Binding-site contacts:
Ligand atom P11 contacts residue ASN58 of chain 1.F at 4.5 Å.
Ligand atom C26 contacts residue LYS55 of chain 1.F at 4.0 Å.
Ligand atom C26 contacts residue TYR54 of chain 1.F at 3.6 Å (hydrophobic).
Ligand atom O20 contacts residue LYS55 of chain 1.F at 3.2 Å (salt-bridge).
Ligand atom O21 contacts residue LYS55 of chain 1.F at 3.9 Å.
Ligand atom C39 contacts residue ARG100 of chain 1.E at 4.0 Å.
Ligand atom C42 contacts residue MET101 of chain 1.E at 4.0 Å (hydrophobic).
Ligand atom C27 contacts residue LYS55 of chain 1.F at 3.8 Å.
Ligand atom C37 contacts residue ARG100 of chain 1.E at 3.5 Å.
Ligand atom O38 contacts residue VAL99 of chain 1.E at 4.3 Å.
Ligand atom C27 contacts residue OA81 of chain 1.Z at 3.3 Å.
Ligand atom C37 contacts residue OA81 of chain 1.Z at 2.9 Å.
Ligand atom O38 contacts residue OA81 of chain 1.Z at 2.5 Å.
Ligand atom O30 contacts residue OA81 of chain 1.Z at 2.3 Å (h-bond).
Ligand atom O41 contacts residue OA81 of chain 1.Z at 4.3 Å.
Ligand atom C31 contacts residue OA81 of chain 1.Z at 2.4 Å.
Ligand atom C29 contacts residue OA81 of chain 1.Z at 3.0 Å.
Ligand atom C39 contacts residue PHE60 of chain 1.F at 3.8 Å (hydrophobic).
Ligand atom O36 contacts residue OA81 of chain 1.Z at 4.3 Å.
Ligand atom C39 contacts residue LEU51 of chain 1.F at 4.5 Å (hydrophobic).
Ligand atom O19 contacts residue LYS55 of chain 1.F at 4.0 Å.
Ligand atom O38 contacts residue ARG100 of chain 1.E at 3.0 Å (salt-bridge).
Ligand atom C39 contacts residue TYR54 of chain 1.F at 3.5 Å (hydrophobic).
Ligand atom P11 contacts residue LYS55 of chain 1.F at 3.9 Å.
Ligand atom O19 contacts residue ASN58 of chain 1.F at 3.9 Å.
Ligand atom O41 contacts residue ARG100 of chain 1.E at 3.4 Å (salt-bridge).
Ligand atom N34 contacts residue OA81 of chain 1.Z at 3.7 Å.
Ligand atom C42 contacts residue ARG100 of chain 1.E at 4.3 Å.
Ligand atom O35 contacts residue OA81 of chain 1.Z at 4.2 Å.
Ligand atom C28 contacts residue OA81 of chain 1.Z at 3.6 Å.
Ligand atom N34 contacts residue TYR54 of chain 1.F at 3.9 Å.
Ligand atom C37 contacts residue TYR54 of chain 1.F at 4.0 Å (hydrophobic).
Ligand atom O30 contacts residue LYS55 of chain 1.F at 3.0 Å (salt-bridge).
Ligand atom O20 contacts residue ASN58 of chain 1.F at 4.0 Å.
Ligand atom C40 contacts residue ARG100 of chain 1.E at 4.2 Å.
Ligand atom O20 contacts residue TYR54 of chain 1.F at 3.7 Å.
Ligand atom C32 contacts residue OA81 of chain 1.Z at 1.4 Å.
Ligand atom C39 contacts residue OA81 of chain 1.Z at 3.0 Å.
Ligand atom C32 contacts residue LYS55 of chain 1.F at 3.9 Å.

Sequence of chain 1.F:
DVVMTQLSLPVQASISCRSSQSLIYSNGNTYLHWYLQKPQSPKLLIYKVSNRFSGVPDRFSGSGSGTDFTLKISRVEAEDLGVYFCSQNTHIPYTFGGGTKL

A protein and the small-molecule ligand that binds it are described below.
Small molecule (SMILES): CC(=O)N[C@@H]1C(O)O[C@H](COP(=O)(O)O)[C@@H](O)[C@@H]1OC(C)=O

Sequence of chain 1.E:
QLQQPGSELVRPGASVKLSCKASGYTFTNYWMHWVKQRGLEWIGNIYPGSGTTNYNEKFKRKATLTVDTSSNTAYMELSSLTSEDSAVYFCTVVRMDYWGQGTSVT